Sequence of chain 1.A:
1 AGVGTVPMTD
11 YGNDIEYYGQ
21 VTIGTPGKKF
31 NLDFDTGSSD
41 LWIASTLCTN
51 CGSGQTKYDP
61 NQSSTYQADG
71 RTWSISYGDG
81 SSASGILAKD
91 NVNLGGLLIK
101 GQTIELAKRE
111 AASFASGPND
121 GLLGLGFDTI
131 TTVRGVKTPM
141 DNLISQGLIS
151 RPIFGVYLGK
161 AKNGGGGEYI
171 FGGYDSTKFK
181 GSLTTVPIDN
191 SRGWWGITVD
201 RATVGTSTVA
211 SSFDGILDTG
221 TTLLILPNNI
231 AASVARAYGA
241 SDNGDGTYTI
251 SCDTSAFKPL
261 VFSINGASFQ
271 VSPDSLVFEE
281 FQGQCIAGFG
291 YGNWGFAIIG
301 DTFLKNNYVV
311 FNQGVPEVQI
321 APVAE

The protein below binds the small molecule below.
Small molecule (SMILES): CC(C)C[C@@H]1NC(=O)C[C@H](O)[C@H](CC(C)C)NC(=O)[C@@H](NC(=O)[C@H](Cc2ccccc2)NC(=O)[C@@H]2CCCN2)CSSCCNC(=O)CNC1=O

Binding-site contacts:
Ligand atom CZ contacts residue GLU16 of chain 1.A at 3.4 Å.
Ligand atom O contacts residue GLY78 of chain 1.A at 2.7 Å (h-bond).
Ligand atom CD2 contacts residue SER81 of chain 1.A at 3.1 Å.
Ligand atom CE2 contacts residue GLU16 of chain 1.A at 3.0 Å.
Ligand atom OH contacts residue ASP35 of chain 1.A at 2.5 Å (salt-bridge).
Ligand atom CG contacts residue CA1 of chain 1.C at 3.5 Å.
Ligand atom CA contacts residue TRP294 of chain 1.A at 3.3 Å (hydrophobic).
Ligand atom N contacts residue CA1 of chain 1.C at 3.2 Å.
Ligand atom CD2 contacts residue GLU16 of chain 1.A at 3.4 Å.
Ligand atom CA contacts residue THR222 of chain 1.A at 3.3 Å.
Ligand atom CB contacts residue TRP294 of chain 1.A at 3.3 Å (hydrophobic).
Ligand atom N contacts residue TRP194 of chain 1.A at 3.4 Å.
Ligand atom CD2 contacts residue ILE15 of chain 1.A at 3.4 Å (hydrophobic).
Ligand atom O contacts residue GLY220 of chain 1.A at 3.5 Å (h-bond).
Ligand atom SG contacts residue GLY78 of chain 1.A at 3.4 Å.
Ligand atom N contacts residue GLY220 of chain 1.A at 3.3 Å (h-bond).
Ligand atom O contacts residue THR221 of chain 1.A at 3.1 Å.
Ligand atom CH contacts residue ASP35 of chain 1.A at 3.3 Å.
Ligand atom O contacts residue TYR77 of chain 1.A at 3.4 Å.
Ligand atom CD1 contacts residue CA1 of chain 1.C at 2.2 Å.
Ligand atom N contacts residue CA1 of chain 1.C at 3.1 Å.
Ligand atom CD2 contacts residue TYR77 of chain 1.A at 3.4 Å (hydrophobic).
Ligand atom CB contacts residue GLY37 of chain 1.A at 3.5 Å.
Ligand atom N contacts residue GLY37 of chain 1.A at 3.2 Å (h-bond).
Ligand atom N contacts residue THR222 of chain 1.A at 2.8 Å (h-bond).
Ligand atom OH contacts residue ASP218 of chain 1.A at 3.0 Å (salt-bridge).
Ligand atom CB contacts residue CA1 of chain 1.C at 2.7 Å.
Ligand atom C contacts residue CA1 of chain 1.C at 3.4 Å.
Ligand atom SG contacts residue THR221 of chain 1.A at 3.1 Å (h-bond).
Ligand atom CA contacts residue ILE298 of chain 1.A at 3.4 Å (hydrophobic).
Ligand atom CA contacts residue TRP194 of chain 1.A at 3.4 Å (hydrophobic).
Ligand atom O contacts residue GLY78 of chain 1.A at 3.3 Å (h-bond).
Ligand atom CB contacts residue CA1 of chain 1.C at 3.0 Å.
Ligand atom O contacts residue ASP79 of chain 1.A at 3.1 Å (salt-bridge).
Ligand atom CB contacts residue ASP35 of chain 1.A at 3.5 Å.
Ligand atom C contacts residue THR222 of chain 1.A at 3.5 Å.
Ligand atom N contacts residue ASP79 of chain 1.A at 2.9 Å (salt-bridge).
Ligand atom O contacts residue TRP194 of chain 1.A at 3.5 Å.
Ligand atom CG contacts residue CA1 of chain 1.C at 2.3 Å.
Ligand atom O contacts residue THR222 of chain 1.A at 3.1 Å (h-bond).